Binding-site contacts:
Ligand atom N2 contacts residue GLU108 of chain 1.K at 4.1 Å.
Ligand atom O5 contacts residue SER67 of chain 1.K at 4.4 Å.
Ligand atom C5 contacts residue ASN71 of chain 1.K at 3.8 Å.
Ligand atom O4 contacts residue GLU108 of chain 1.K at 4.3 Å.
Ligand atom C1 contacts residue ASN72 of chain 1.K at 3.4 Å.
Ligand atom O7 contacts residue ASN72 of chain 1.K at 3.7 Å.
Ligand atom C2 contacts residue ASN72 of chain 1.K at 3.7 Å.
Ligand atom O4 contacts residue PHE112 of chain 1.K at 4.4 Å.
Ligand atom C4 contacts residue GLU108 of chain 1.K at 4.1 Å.
Ligand atom C3 contacts residue PHE112 of chain 1.K at 3.6 Å (hydrophobic).
Ligand atom C8 contacts residue PHE112 of chain 1.K at 3.6 Å (hydrophobic).
Ligand atom O3 contacts residue GLU108 of chain 1.K at 3.1 Å (salt-bridge).
Ligand atom C3 contacts residue GLU108 of chain 1.K at 4.1 Å.
Ligand atom C1 contacts residue ASN71 of chain 1.K at 3.9 Å.
Ligand atom C6 contacts residue TYR63 of chain 1.K at 4.5 Å (hydrophobic).
Ligand atom C7 contacts residue ASN72 of chain 1.K at 3.1 Å.
Ligand atom C8 contacts residue GLU108 of chain 1.K at 3.8 Å.
Ligand atom C6 contacts residue ASN71 of chain 1.K at 3.4 Å.
Ligand atom O6 contacts residue TYR63 of chain 1.K at 4.3 Å.
Ligand atom N2 contacts residue PHE112 of chain 1.K at 4.3 Å.
Ligand atom C7 contacts residue PHE112 of chain 1.K at 3.5 Å (hydrophobic).
Ligand atom C6 contacts residue SER67 of chain 1.K at 4.5 Å.
Ligand atom O7 contacts residue PHE112 of chain 1.K at 3.3 Å.
Ligand atom O5 contacts residue ASN71 of chain 1.K at 3.1 Å (h-bond).
Ligand atom N2 contacts residue ASN72 of chain 1.K at 3.1 Å (h-bond).
Ligand atom C8 contacts residue ASN72 of chain 1.K at 3.4 Å.
Ligand atom O3 contacts residue PHE112 of chain 1.K at 3.3 Å.

Sequence of chain 1.K:
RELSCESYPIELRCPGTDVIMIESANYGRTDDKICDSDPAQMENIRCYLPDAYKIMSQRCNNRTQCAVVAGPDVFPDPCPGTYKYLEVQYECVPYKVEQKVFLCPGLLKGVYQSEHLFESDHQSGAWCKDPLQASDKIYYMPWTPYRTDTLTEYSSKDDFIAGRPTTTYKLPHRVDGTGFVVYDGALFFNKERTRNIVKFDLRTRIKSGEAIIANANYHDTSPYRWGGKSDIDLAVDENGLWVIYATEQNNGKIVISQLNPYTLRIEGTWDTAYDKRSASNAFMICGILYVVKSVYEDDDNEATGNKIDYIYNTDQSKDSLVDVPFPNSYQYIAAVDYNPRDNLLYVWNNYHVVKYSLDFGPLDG

A protein and the small-molecule ligand that binds it are described below.
Small molecule (SMILES): CC(=O)N[C@@H]1[C@@H](O)[C@H](O)[C@@H](CO)O[C@H]1O